Sequence of chain 1.A:
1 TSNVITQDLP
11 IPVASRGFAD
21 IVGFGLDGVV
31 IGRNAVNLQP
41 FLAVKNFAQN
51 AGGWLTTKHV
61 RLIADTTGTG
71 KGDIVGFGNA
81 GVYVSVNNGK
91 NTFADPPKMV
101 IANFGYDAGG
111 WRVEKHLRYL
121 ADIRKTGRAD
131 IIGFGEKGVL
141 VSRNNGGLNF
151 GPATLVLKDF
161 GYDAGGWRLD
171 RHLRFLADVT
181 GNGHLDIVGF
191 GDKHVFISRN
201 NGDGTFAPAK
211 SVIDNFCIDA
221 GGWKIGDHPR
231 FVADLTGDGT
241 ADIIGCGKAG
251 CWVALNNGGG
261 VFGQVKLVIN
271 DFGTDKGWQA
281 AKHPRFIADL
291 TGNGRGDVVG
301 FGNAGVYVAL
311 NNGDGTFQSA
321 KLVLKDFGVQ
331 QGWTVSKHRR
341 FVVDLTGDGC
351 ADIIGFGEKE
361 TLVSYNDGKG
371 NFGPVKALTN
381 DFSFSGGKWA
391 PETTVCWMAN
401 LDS

The protein below binds the small molecule below.
Small molecule (SMILES): CC(=O)N[C@@H]1[C@@H](O)[C@H](O)[C@@H](CO)O[C@H]1O

Binding-site contacts:
Ligand atom C8 contacts residue HIS59 of chain 1.A at 3.5 Å.
Ligand atom O3 contacts residue ASN46 of chain 1.A at 2.6 Å (h-bond).
Ligand atom N2 contacts residue TRP54 of chain 1.A at 3.4 Å (h-bond).
Ligand atom O7 contacts residue TYR83 of chain 1.A at 3.8 Å.
Ligand atom O1 contacts residue ASN79 of chain 1.A at 4.4 Å.
Ligand atom C2 contacts residue TRP54 of chain 1.A at 4.1 Å (hydrophobic).
Ligand atom O7 contacts residue ASN79 of chain 1.A at 2.9 Å (h-bond).
Ligand atom C4 contacts residue TYR83 of chain 1.A at 4.1 Å (hydrophobic).
Ligand atom C1 contacts residue TYR83 of chain 1.A at 4.5 Å (hydrophobic).
Ligand atom O5 contacts residue TYR83 of chain 1.A at 3.9 Å.
Ligand atom O1 contacts residue TYR83 of chain 1.A at 4.5 Å.
Ligand atom O4 contacts residue ASN46 of chain 1.A at 2.8 Å (h-bond).
Ligand atom C7 contacts residue ASN79 of chain 1.A at 3.7 Å.
Ligand atom C2 contacts residue TYR83 of chain 1.A at 4.2 Å (hydrophobic).
Ligand atom O1 contacts residue GLY52 of chain 1.A at 4.4 Å.
Ligand atom O4 contacts residue PRO97 of chain 1.A at 4.4 Å.
Ligand atom C7 contacts residue TRP54 of chain 1.A at 3.8 Å (hydrophobic).
Ligand atom C7 contacts residue GLY52 of chain 1.A at 3.6 Å.
Ligand atom O3 contacts residue TYR83 of chain 1.A at 4.4 Å.
Ligand atom C1 contacts residue GLY52 of chain 1.A at 4.0 Å.
Ligand atom C7 contacts residue GLY78 of chain 1.A at 4.2 Å.
Ligand atom O7 contacts residue TRP54 of chain 1.A at 4.2 Å.
Ligand atom C3 contacts residue TRP54 of chain 1.A at 3.7 Å (hydrophobic).
Ligand atom C8 contacts residue GLY52 of chain 1.A at 3.4 Å.
Ligand atom C8 contacts residue TRP54 of chain 1.A at 3.6 Å (hydrophobic).
Ligand atom O7 contacts residue GLY78 of chain 1.A at 3.6 Å.
Ligand atom O6 contacts residue TYR83 of chain 1.A at 3.9 Å.
Ligand atom N2 contacts residue GLY52 of chain 1.A at 2.8 Å (h-bond).
Ligand atom C8 contacts residue GLY78 of chain 1.A at 4.0 Å.
Ligand atom C4 contacts residue ASN46 of chain 1.A at 4.0 Å.
Ligand atom O7 contacts residue ALA80 of chain 1.A at 4.2 Å.
Ligand atom C3 contacts residue GLY52 of chain 1.A at 4.0 Å.
Ligand atom C8 contacts residue GLY53 of chain 1.A at 3.5 Å.
Ligand atom C2 contacts residue GLY52 of chain 1.A at 3.8 Å.
Ligand atom C3 contacts residue ASN46 of chain 1.A at 3.4 Å.
Ligand atom C8 contacts residue ASN79 of chain 1.A at 3.8 Å.
Ligand atom O3 contacts residue TRP54 of chain 1.A at 2.9 Å (h-bond).